Sequence of chain 2.D:
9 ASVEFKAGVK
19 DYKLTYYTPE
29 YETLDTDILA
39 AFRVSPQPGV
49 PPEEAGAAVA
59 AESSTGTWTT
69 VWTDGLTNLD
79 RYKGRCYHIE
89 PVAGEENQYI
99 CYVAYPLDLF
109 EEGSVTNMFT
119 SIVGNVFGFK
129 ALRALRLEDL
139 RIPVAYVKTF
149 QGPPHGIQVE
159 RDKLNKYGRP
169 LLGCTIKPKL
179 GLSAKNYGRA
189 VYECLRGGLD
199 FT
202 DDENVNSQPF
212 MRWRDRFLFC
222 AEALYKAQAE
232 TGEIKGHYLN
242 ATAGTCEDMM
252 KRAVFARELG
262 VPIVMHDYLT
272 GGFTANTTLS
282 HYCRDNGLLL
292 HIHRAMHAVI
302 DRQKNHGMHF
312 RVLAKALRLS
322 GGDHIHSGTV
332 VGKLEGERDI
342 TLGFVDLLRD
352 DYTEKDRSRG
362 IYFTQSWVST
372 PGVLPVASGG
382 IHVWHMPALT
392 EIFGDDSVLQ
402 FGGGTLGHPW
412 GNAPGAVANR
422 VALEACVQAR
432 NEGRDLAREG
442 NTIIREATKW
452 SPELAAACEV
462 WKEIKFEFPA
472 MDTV

Sequence of chain 1.D:
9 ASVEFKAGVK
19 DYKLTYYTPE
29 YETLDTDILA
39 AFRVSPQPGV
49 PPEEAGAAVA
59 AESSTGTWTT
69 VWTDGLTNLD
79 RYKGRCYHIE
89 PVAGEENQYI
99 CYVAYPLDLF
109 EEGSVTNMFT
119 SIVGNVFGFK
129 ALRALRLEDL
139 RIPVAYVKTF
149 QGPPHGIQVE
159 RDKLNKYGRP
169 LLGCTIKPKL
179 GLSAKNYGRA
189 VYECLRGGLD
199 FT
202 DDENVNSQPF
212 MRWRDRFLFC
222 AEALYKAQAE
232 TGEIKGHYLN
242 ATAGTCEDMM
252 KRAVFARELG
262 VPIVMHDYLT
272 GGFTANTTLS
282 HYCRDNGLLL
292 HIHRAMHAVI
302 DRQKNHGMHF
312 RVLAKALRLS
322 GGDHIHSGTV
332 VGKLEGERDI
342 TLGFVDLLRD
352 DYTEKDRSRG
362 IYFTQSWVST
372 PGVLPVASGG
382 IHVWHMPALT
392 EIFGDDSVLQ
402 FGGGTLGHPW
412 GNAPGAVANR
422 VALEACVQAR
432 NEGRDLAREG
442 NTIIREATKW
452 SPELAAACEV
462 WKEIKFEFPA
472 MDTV

The small molecule below binds the protein below.
Small molecule (SMILES): O=C(O)[C@@](O)(COP(=O)(O)O)[C@H](O)[C@H](O)COP(=O)(O)O

Binding-site contacts:
Ligand atom O4 contacts residue GLY380 of chain 2.D at 3.3 Å (h-bond).
Ligand atom O7 contacts residue GLU60 of chain 1.D at 3.5 Å (salt-bridge).
Ligand atom O3 contacts residue HIS294 of chain 2.D at 3.0 Å (h-bond).
Ligand atom C2 contacts residue MG1 of chain 2.O at 2.8 Å.
Ligand atom O3P contacts residue TRP66 of chain 1.D at 3.3 Å.
Ligand atom C3 contacts residue KCX201 of chain 2.D at 3.3 Å.
Ligand atom O5P contacts residue HIS327 of chain 2.D at 2.6 Å (h-bond).
Ligand atom O4P contacts residue LEU335 of chain 2.D at 3.4 Å.
Ligand atom O4 contacts residue SER379 of chain 2.D at 3.0 Å (h-bond).
Ligand atom O4P contacts residue ARG295 of chain 2.D at 3.0 Å (salt-bridge).
Ligand atom O2 contacts residue KCX201 of chain 2.D at 3.5 Å (h-bond).
Ligand atom O3P contacts residue LYS334 of chain 2.D at 2.9 Å (salt-bridge).
Ligand atom C contacts residue ASN123 of chain 1.D at 3.5 Å.
Ligand atom O3P contacts residue THR65 of chain 1.D at 3.5 Å (h-bond).
Ligand atom O2P contacts residue GLY403 of chain 2.D at 2.8 Å (h-bond).
Ligand atom O6 contacts residue ASN123 of chain 1.D at 3.1 Å (h-bond).
Ligand atom C3 contacts residue MG1 of chain 2.O at 3.1 Å.
Ligand atom C contacts residue MG1 of chain 2.O at 2.9 Å.
Ligand atom O3P contacts residue GLY380 of chain 2.D at 3.4 Å.
Ligand atom O6 contacts residue LYS177 of chain 2.D at 2.7 Å (salt-bridge).
Ligand atom O6 contacts residue ASP203 of chain 2.D at 3.1 Å (salt-bridge).
Ligand atom O1P contacts residue GLY404 of chain 2.D at 2.7 Å (h-bond).
Ligand atom O2 contacts residue THR173 of chain 2.D at 2.9 Å (h-bond).
Ligand atom O2 contacts residue MG1 of chain 2.O at 2.3 Å.
Ligand atom P1 contacts residue THR65 of chain 1.D at 3.4 Å.
Ligand atom O6P contacts residue ARG295 of chain 2.D at 3.0 Å (salt-bridge).
Ligand atom O6 contacts residue LYS175 of chain 2.D at 3.3 Å (salt-bridge).
Ligand atom O5P contacts residue SER379 of chain 2.D at 3.4 Å (h-bond).
Ligand atom O7 contacts residue LYS334 of chain 2.D at 3.0 Å (salt-bridge).
Ligand atom O1 contacts residue LYS175 of chain 2.D at 3.1 Å (salt-bridge).
Ligand atom O1P contacts residue THR65 of chain 1.D at 2.6 Å (h-bond).
Ligand atom O3 contacts residue KCX201 of chain 2.D at 2.5 Å (h-bond).
Ligand atom O5 contacts residue LEU335 of chain 2.D at 3.2 Å.
Ligand atom O3 contacts residue MG1 of chain 2.O at 2.4 Å.
Ligand atom O3P contacts residue GLY381 of chain 2.D at 2.9 Å (h-bond).
Ligand atom O2 contacts residue LYS175 of chain 2.D at 3.0 Å (salt-bridge).
Ligand atom O1P contacts residue LYS175 of chain 2.D at 3.3 Å.
Ligand atom O3 contacts residue GLU204 of chain 2.D at 3.4 Å (salt-bridge).
Ligand atom O6 contacts residue MG1 of chain 2.O at 2.4 Å.
Ligand atom O6 contacts residue GLU204 of chain 2.D at 3.4 Å (salt-bridge).